Sequence of chain 1.A:
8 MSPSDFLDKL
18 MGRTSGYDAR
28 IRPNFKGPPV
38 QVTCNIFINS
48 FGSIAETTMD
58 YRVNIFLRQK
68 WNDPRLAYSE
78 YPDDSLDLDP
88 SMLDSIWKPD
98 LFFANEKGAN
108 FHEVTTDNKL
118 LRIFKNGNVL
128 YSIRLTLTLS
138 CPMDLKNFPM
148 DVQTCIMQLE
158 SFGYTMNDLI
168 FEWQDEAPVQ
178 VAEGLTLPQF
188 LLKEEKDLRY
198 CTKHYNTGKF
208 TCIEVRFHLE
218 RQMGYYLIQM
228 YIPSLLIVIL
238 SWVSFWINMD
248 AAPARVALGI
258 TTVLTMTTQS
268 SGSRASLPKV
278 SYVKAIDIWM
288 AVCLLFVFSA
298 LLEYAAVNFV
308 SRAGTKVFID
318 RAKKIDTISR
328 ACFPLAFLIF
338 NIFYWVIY

A protein and the small-molecule ligand that binds it are described below.
Small molecule (SMILES): C[C@H]1[C@H]2C(=O)N(C)c3ccncc3[C@H]2CN1S(=O)(=O)c1ccc2c(c1)OCO2

Sequence of chain 1.B:
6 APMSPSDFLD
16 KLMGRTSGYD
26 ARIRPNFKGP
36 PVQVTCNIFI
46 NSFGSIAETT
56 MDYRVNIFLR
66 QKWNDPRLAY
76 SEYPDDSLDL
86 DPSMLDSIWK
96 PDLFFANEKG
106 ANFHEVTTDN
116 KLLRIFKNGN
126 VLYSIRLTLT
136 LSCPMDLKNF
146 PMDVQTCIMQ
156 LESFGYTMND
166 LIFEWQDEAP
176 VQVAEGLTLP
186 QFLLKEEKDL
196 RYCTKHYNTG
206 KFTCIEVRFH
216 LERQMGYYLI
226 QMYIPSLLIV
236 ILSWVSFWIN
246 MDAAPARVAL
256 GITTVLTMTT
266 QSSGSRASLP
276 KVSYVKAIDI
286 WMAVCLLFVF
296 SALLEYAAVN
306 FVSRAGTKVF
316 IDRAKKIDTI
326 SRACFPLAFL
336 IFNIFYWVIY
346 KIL

Binding-site contacts:
Ligand atom O2 contacts residue ILE28 of chain 1.A at 3.4 Å.
Ligand atom C6 contacts residue LEU83 of chain 1.B at 3.8 Å (hydrophobic).
Ligand atom C17 contacts residue TYR161 of chain 1.A at 3.3 Å (hydrophobic).
Ligand atom O4 contacts residue ASP84 of chain 1.B at 3.4 Å.
Ligand atom C10 contacts residue ASP84 of chain 1.B at 3.4 Å.
Ligand atom C11 contacts residue ILE28 of chain 1.A at 3.8 Å (hydrophobic).
Ligand atom C11 contacts residue PRO10 of chain 1.B at 3.7 Å (hydrophobic).
Ligand atom C17 contacts residue ARG27 of chain 1.A at 3.8 Å.
Ligand atom C15 contacts residue TYR161 of chain 1.A at 3.3 Å (hydrophobic).
Ligand atom C19 contacts residue TYR161 of chain 1.A at 3.4 Å (hydrophobic).
Ligand atom O2 contacts residue ARG29 of chain 1.A at 2.7 Å (salt-bridge).
Ligand atom C5 contacts residue LEU83 of chain 1.B at 3.8 Å (hydrophobic).
Ligand atom C2 contacts residue ASP84 of chain 1.B at 3.3 Å.
Ligand atom N3 contacts residue LEU83 of chain 1.B at 3.8 Å.
Ligand atom C14 contacts residue ASP84 of chain 1.B at 3.3 Å.
Ligand atom C16 contacts residue ASP84 of chain 1.B at 3.6 Å.
Ligand atom C12 contacts residue PHE13 of chain 1.B at 3.6 Å (hydrophobic).
Ligand atom C3 contacts residue LEU85 of chain 1.B at 3.8 Å (hydrophobic).
Ligand atom O1 contacts residue LEU85 of chain 1.B at 3.5 Å.
Ligand atom C19 contacts residue GLY160 of chain 1.A at 3.2 Å.
Ligand atom O5 contacts residue LEU85 of chain 1.B at 3.4 Å (h-bond).
Ligand atom C18 contacts residue TYR161 of chain 1.A at 3.8 Å (hydrophobic).
Ligand atom C13 contacts residue ASP84 of chain 1.B at 3.6 Å.
Ligand atom O3 contacts residue ARG29 of chain 1.A at 2.9 Å (salt-bridge).
Ligand atom N3 contacts residue ASP80 of chain 1.B at 3.6 Å.
Ligand atom O4 contacts residue TYR161 of chain 1.A at 3.5 Å.
Ligand atom O4 contacts residue GLY160 of chain 1.A at 3.5 Å (h-bond).
Ligand atom C5 contacts residue TYR78 of chain 1.B at 3.8 Å (hydrophobic).
Ligand atom O2 contacts residue PHE32 of chain 1.A at 3.5 Å.
Ligand atom C15 contacts residue ASP84 of chain 1.B at 3.4 Å.
Ligand atom C12 contacts residue PRO10 of chain 1.B at 3.8 Å (hydrophobic).
Ligand atom O5 contacts residue TYR161 of chain 1.A at 3.6 Å.
Ligand atom C17 contacts residue ASP86 of chain 1.B at 3.7 Å.
Ligand atom C18 contacts residue ARG27 of chain 1.A at 3.3 Å.
Ligand atom O1 contacts residue LEU14 of chain 1.B at 3.8 Å.
Ligand atom C13 contacts residue TYR161 of chain 1.A at 3.9 Å (hydrophobic).
Ligand atom C9 contacts residue ASP84 of chain 1.B at 3.2 Å.
Ligand atom C11 contacts residue PHE32 of chain 1.A at 3.6 Å (hydrophobic).
Ligand atom C14 contacts residue TYR161 of chain 1.A at 3.5 Å (hydrophobic).
Ligand atom C16 contacts residue TYR161 of chain 1.A at 3.4 Å (hydrophobic).